The protein below binds the small molecule below.
Small molecule (SMILES): [H]/N=C1\NC(=O)/C(=C/c2ccc(-c3ccc(C(=O)O)cc3)o2)S1

Sequence of chain 1.C:
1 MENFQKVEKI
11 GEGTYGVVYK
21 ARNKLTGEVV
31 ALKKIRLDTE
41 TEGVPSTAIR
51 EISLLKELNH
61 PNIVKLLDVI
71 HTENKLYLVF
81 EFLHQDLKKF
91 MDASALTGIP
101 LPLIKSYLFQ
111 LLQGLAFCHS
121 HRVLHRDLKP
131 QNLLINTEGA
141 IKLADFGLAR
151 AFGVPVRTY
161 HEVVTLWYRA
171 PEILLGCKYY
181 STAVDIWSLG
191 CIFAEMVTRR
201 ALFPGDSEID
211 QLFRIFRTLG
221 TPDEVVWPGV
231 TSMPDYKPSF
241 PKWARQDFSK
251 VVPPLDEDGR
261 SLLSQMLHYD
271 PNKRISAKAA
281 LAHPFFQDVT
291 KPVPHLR

Binding-site contacts:
Ligand atom C3 contacts residue LEU83 of chain 1.C at 3.8 Å (hydrophobic).
Ligand atom C18 contacts residue LEU134 of chain 1.C at 3.7 Å (hydrophobic).
Ligand atom O1 contacts residue ASP145 of chain 1.C at 3.8 Å.
Ligand atom O2 contacts residue LEU134 of chain 1.C at 3.4 Å.
Ligand atom C6 contacts residue LEU134 of chain 1.C at 4.0 Å (hydrophobic).
Ligand atom C16 contacts residue GLN85 of chain 1.C at 4.0 Å.
Ligand atom C6 contacts residue PHE80 of chain 1.C at 3.9 Å (hydrophobic).
Ligand atom C2 contacts residue LEU134 of chain 1.C at 3.7 Å (hydrophobic).
Ligand atom C13 contacts residue ILE10 of chain 1.C at 3.9 Å (hydrophobic).
Ligand atom C2 contacts residue GLU81 of chain 1.C at 3.6 Å.
Ligand atom C15 contacts residue GLN85 of chain 1.C at 3.9 Å.
Ligand atom C14 contacts residue ILE10 of chain 1.C at 3.6 Å (hydrophobic).
Ligand atom C8 contacts residue ASP145 of chain 1.C at 3.8 Å.
Ligand atom C3 contacts residue LEU134 of chain 1.C at 3.8 Å (hydrophobic).
Ligand atom C15 contacts residue ILE10 of chain 1.C at 4.0 Å (hydrophobic).
Ligand atom O1 contacts residue GLU51 of chain 1.C at 3.9 Å.
Ligand atom C8 contacts residue ALA144 of chain 1.C at 4.0 Å (hydrophobic).
Ligand atom C14 contacts residue LEU83 of chain 1.C at 3.0 Å (hydrophobic).
Ligand atom N2 contacts residue LYS33 of chain 1.C at 3.3 Å.
Ligand atom O3 contacts residue LYS89 of chain 1.C at 3.2 Å (salt-bridge).
Ligand atom C9 contacts residue LYS33 of chain 1.C at 3.9 Å.
Ligand atom C3 contacts residue ALA31 of chain 1.C at 3.6 Å (hydrophobic).
Ligand atom C1 contacts residue ALA31 of chain 1.C at 3.9 Å (hydrophobic).
Ligand atom C1 contacts residue LEU134 of chain 1.C at 3.5 Å (hydrophobic).
Ligand atom C2 contacts residue ALA31 of chain 1.C at 3.3 Å (hydrophobic).
Ligand atom O1 contacts residue PHE80 of chain 1.C at 3.2 Å.
Ligand atom C4 contacts residue LEU134 of chain 1.C at 3.6 Å (hydrophobic).
Ligand atom N3 contacts residue ASP145 of chain 1.C at 3.0 Å (salt-bridge).
Ligand atom C13 contacts residue LEU134 of chain 1.C at 4.0 Å (hydrophobic).
Ligand atom C15 contacts residue HIS84 of chain 1.C at 3.4 Å.
Ligand atom O3 contacts residue ASP86 of chain 1.C at 3.7 Å.
Ligand atom C19 contacts residue GLN85 of chain 1.C at 4.0 Å.
Ligand atom N2 contacts residue ASP145 of chain 1.C at 3.4 Å (salt-bridge).
Ligand atom C15 contacts residue LEU83 of chain 1.C at 3.5 Å (hydrophobic).
Ligand atom O1 contacts residue LYS33 of chain 1.C at 4.0 Å.
Ligand atom C9 contacts residue ASP145 of chain 1.C at 3.9 Å.
Ligand atom O4 contacts residue HIS84 of chain 1.C at 3.6 Å.
Ligand atom C8 contacts residue LYS33 of chain 1.C at 3.8 Å.
Ligand atom O4 contacts residue GLN85 of chain 1.C at 3.8 Å.
Ligand atom N3 contacts residue GLY13 of chain 1.C at 3.7 Å.